This protein binds this small molecule.
Small molecule (SMILES): C[C@]12CCc3c(ccc4cc(O)ccc34)[C@@H]1CCC2=O

Binding-site contacts:
Ligand atom C10 contacts residue VAL101 of chain 1.A at 4.0 Å (hydrophobic).
Ligand atom C24 contacts residue LEU99 of chain 1.A at 3.5 Å (hydrophobic).
Ligand atom C10 contacts residue TRP120 of chain 1.A at 3.4 Å (hydrophobic).
Ligand atom C12 contacts residue LEU99 of chain 1.A at 4.1 Å (hydrophobic).
Ligand atom O1 contacts residue TYR57 of chain 1.A at 4.3 Å.
Ligand atom C6 contacts residue TYR57 of chain 1.A at 4.2 Å (hydrophobic).
Ligand atom C11 contacts residue ASN40 of chain 1.A at 4.0 Å.
Ligand atom C19 contacts residue VAL88 of chain 1.A at 4.0 Å (hydrophobic).
Ligand atom C13 contacts residue VAL88 of chain 1.A at 4.2 Å (hydrophobic).
Ligand atom C1 contacts residue ASP103 of chain 1.A at 3.6 Å.
Ligand atom C3 contacts residue ASN40 of chain 1.A at 3.1 Å.
Ligand atom C6 contacts residue TYR16 of chain 1.A at 3.4 Å (hydrophobic).
Ligand atom C26 contacts residue MET90 of chain 1.A at 4.0 Å (hydrophobic).
Ligand atom O1 contacts residue PHE86 of chain 1.A at 3.9 Å.
Ligand atom C2 contacts residue PHE86 of chain 1.A at 3.8 Å (hydrophobic).
Ligand atom C1 contacts residue ASN40 of chain 1.A at 3.9 Å.
Ligand atom C2 contacts residue ASP103 of chain 1.A at 3.9 Å.
Ligand atom C18 contacts residue GLY60 of chain 1.A at 3.9 Å.
Ligand atom C19 contacts residue VAL66 of chain 1.A at 4.1 Å (hydrophobic).
Ligand atom O1 contacts residue TYR16 of chain 1.A at 2.5 Å (h-bond).
Ligand atom C24 contacts residue MET90 of chain 1.A at 4.0 Å (hydrophobic).
Ligand atom C4 contacts residue ASN40 of chain 1.A at 3.9 Å.
Ligand atom C11 contacts residue TRP120 of chain 1.A at 3.4 Å (hydrophobic).
Ligand atom C1 contacts residue PHE86 of chain 1.A at 4.0 Å (hydrophobic).
Ligand atom C10 contacts residue ASN40 of chain 1.A at 3.3 Å.
Ligand atom C5 contacts residue VAL20 of chain 1.A at 4.2 Å (hydrophobic).
Ligand atom C4 contacts residue VAL88 of chain 1.A at 4.3 Å (hydrophobic).
Ligand atom C6 contacts residue VAL20 of chain 1.A at 4.1 Å (hydrophobic).
Ligand atom C24 contacts residue TRP120 of chain 1.A at 3.5 Å (hydrophobic).
Ligand atom C25 contacts residue MET90 of chain 1.A at 3.6 Å (hydrophobic).
Ligand atom C16 contacts residue LEU99 of chain 1.A at 3.9 Å (hydrophobic).
Ligand atom C16 contacts residue MET90 of chain 1.A at 4.2 Å (hydrophobic).
Ligand atom O26 contacts residue MET90 of chain 1.A at 3.9 Å.
Ligand atom O1 contacts residue MET116 of chain 1.A at 3.9 Å.
Ligand atom C2 contacts residue ASN40 of chain 1.A at 3.2 Å.
Ligand atom C2 contacts residue ALA118 of chain 1.A at 4.0 Å (hydrophobic).
Ligand atom C11 contacts residue LEU99 of chain 1.A at 3.5 Å (hydrophobic).
Ligand atom C1 contacts residue TYR16 of chain 1.A at 3.3 Å (hydrophobic).
Ligand atom O1 contacts residue ASP103 of chain 1.A at 2.5 Å (salt-bridge).
Ligand atom C25 contacts residue TRP120 of chain 1.A at 4.2 Å (hydrophobic).

Sequence of chain 1.A:
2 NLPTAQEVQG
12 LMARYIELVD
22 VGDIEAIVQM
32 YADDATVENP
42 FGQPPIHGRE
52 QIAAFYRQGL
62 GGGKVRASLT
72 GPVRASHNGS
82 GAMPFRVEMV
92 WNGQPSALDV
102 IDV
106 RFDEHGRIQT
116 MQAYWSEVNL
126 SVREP